Sequence of chain 2.E:
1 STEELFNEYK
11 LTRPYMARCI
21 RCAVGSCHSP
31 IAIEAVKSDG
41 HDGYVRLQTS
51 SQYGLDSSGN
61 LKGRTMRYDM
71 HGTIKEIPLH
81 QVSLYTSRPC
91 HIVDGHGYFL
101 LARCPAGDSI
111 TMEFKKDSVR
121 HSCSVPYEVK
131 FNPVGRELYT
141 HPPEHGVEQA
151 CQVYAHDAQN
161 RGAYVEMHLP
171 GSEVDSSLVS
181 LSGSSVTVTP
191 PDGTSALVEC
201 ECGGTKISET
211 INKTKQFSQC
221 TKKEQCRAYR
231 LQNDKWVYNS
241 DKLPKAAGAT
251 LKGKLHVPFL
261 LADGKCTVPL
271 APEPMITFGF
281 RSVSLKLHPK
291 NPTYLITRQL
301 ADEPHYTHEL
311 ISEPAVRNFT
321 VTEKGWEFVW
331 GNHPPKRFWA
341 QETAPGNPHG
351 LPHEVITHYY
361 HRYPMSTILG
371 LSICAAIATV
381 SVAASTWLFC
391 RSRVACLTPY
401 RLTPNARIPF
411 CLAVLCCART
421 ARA

A protein and the small-molecule ligand that binds it are described below.
Small molecule (SMILES): CC(=O)N[C@@H]1[C@@H](O)[C@H](O)[C@@H](CO)O[C@H]1O

Binding-site contacts:
Ligand atom O5 contacts residue SER284 of chain 2.E at 4.4 Å.
Ligand atom O6 contacts residue ASN318 of chain 2.E at 3.3 Å.
Ligand atom O6 contacts residue SER284 of chain 2.E at 2.9 Å (h-bond).
Ligand atom O4 contacts residue ASN318 of chain 2.E at 4.4 Å.
Ligand atom C6 contacts residue ASN318 of chain 2.E at 3.3 Å.
Ligand atom C5 contacts residue SER284 of chain 2.E at 4.5 Å.
Ligand atom C6 contacts residue SER284 of chain 2.E at 3.2 Å.